A protein and the small-molecule ligand that binds it are described below.
Small molecule (SMILES): Nc1ncnc2c1ncn2[C@H]1C[C@H](O)[C@@H](COP(=O)(O)O)O1

Binding-site contacts:
Ligand atom N7 contacts residue ASP609 of chain 1.D at 4.4 Å.
Ligand atom C8 contacts residue HIS630 of chain 1.D at 3.4 Å.
Ligand atom N6 contacts residue PHE638 of chain 1.D at 3.8 Å.
Ligand atom N6 contacts residue PRO633 of chain 1.D at 4.2 Å.
Ligand atom N1 contacts residue PRO631 of chain 1.D at 4.2 Å.
Ligand atom O4' contacts residue HIS630 of chain 1.D at 4.4 Å.
Ligand atom C6 contacts residue GLY639 of chain 1.D at 3.7 Å.
Ligand atom O2P contacts residue HIS628 of chain 1.D at 4.3 Å.
Ligand atom N1 contacts residue ILE622 of chain 1.D at 4.4 Å.
Ligand atom C1' contacts residue HIS630 of chain 1.D at 4.0 Å.
Ligand atom N9 contacts residue PRO419 of chain 1.D at 4.2 Å.
Ligand atom O4' contacts residue PRO631 of chain 1.D at 3.8 Å.
Ligand atom C2 contacts residue GLY639 of chain 1.D at 3.7 Å.
Ligand atom C6 contacts residue SER632 of chain 1.D at 4.3 Å.
Ligand atom N1 contacts residue GLY639 of chain 1.D at 2.9 Å (h-bond).
Ligand atom C8 contacts residue PRO419 of chain 1.D at 4.3 Å (hydrophobic).
Ligand atom C5 contacts residue PRO631 of chain 1.D at 4.4 Å (hydrophobic).
Ligand atom C4 contacts residue PRO419 of chain 1.D at 4.2 Å (hydrophobic).
Ligand atom C6 contacts residue PRO419 of chain 1.D at 4.4 Å (hydrophobic).
Ligand atom C5 contacts residue PRO419 of chain 1.D at 4.2 Å (hydrophobic).
Ligand atom N7 contacts residue PRO419 of chain 1.D at 4.4 Å.
Ligand atom O5' contacts residue PRO631 of chain 1.D at 4.1 Å.
Ligand atom O5' contacts residue PHE629 of chain 1.D at 4.2 Å.
Ligand atom N6 contacts residue GLY637 of chain 1.D at 4.1 Å.
Ligand atom C2 contacts residue PRO419 of chain 1.D at 4.4 Å (hydrophobic).
Ligand atom N7 contacts residue SER632 of chain 1.D at 3.8 Å.
Ligand atom N6 contacts residue VAL418 of chain 1.D at 3.6 Å.
Ligand atom C6 contacts residue PRO631 of chain 1.D at 4.0 Å (hydrophobic).
Ligand atom C5 contacts residue SER632 of chain 1.D at 4.3 Å.
Ligand atom C6 contacts residue VAL418 of chain 1.D at 3.8 Å (hydrophobic).
Ligand atom N6 contacts residue GLY639 of chain 1.D at 2.8 Å (h-bond).
Ligand atom N3 contacts residue PRO419 of chain 1.D at 4.3 Å.
Ligand atom N7 contacts residue HIS630 of chain 1.D at 4.1 Å.
Ligand atom N6 contacts residue PRO631 of chain 1.D at 3.9 Å.
Ligand atom C2' contacts residue PRO419 of chain 1.D at 4.0 Å (hydrophobic).
Ligand atom O2P contacts residue PRO631 of chain 1.D at 3.8 Å.
Ligand atom N9 contacts residue HIS630 of chain 1.D at 4.2 Å.
Ligand atom N6 contacts residue SER632 of chain 1.D at 3.9 Å.
Ligand atom N1 contacts residue VAL418 of chain 1.D at 3.8 Å.
Ligand atom O2P contacts residue PHE629 of chain 1.D at 4.0 Å.

Sequence of chain 1.D:
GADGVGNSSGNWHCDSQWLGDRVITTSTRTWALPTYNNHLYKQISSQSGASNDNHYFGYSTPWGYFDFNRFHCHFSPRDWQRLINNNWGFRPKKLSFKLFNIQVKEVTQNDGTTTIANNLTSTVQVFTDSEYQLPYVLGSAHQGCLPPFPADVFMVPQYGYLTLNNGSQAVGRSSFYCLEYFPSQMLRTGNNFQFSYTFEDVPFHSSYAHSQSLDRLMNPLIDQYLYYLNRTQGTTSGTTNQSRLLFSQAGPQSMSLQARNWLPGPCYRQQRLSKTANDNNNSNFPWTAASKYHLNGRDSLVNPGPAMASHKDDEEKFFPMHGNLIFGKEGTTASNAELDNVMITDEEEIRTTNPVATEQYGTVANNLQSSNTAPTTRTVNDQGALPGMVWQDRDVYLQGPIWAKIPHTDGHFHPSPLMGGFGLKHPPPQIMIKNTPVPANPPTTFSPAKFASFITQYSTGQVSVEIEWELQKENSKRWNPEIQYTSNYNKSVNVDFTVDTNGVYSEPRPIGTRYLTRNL